Sequence of chain 1.A:
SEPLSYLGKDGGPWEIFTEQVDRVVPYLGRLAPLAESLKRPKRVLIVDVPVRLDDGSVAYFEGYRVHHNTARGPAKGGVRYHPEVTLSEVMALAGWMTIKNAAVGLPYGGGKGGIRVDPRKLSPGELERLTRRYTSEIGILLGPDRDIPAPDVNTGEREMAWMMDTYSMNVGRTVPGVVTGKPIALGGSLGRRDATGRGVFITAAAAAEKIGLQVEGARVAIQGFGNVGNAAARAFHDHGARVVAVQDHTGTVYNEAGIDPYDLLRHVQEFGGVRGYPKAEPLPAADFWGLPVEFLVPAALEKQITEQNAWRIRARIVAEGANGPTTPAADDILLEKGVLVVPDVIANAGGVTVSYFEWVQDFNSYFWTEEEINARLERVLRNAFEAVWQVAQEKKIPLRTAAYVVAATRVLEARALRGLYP

Binding-site contacts:
Ligand atom C contacts residue GLY416 of chain 1.C at 4.0 Å.
Ligand atom CD2 contacts residue TYR38 of chain 1.C at 3.9 Å (hydrophobic).
Ligand atom O contacts residue TYR418 of chain 1.C at 3.8 Å.
Ligand atom CB contacts residue TYR38 of chain 1.C at 4.4 Å (hydrophobic).
Ligand atom CD1 contacts residue ARG415 of chain 1.C at 3.9 Å.
Ligand atom CB contacts residue ASP167 of chain 1.A at 3.6 Å.
Ligand atom O contacts residue ARG134 of chain 1.D at 2.7 Å (salt-bridge).
Ligand atom CG contacts residue ALA72 of chain 1.C at 4.4 Å (hydrophobic).
Ligand atom N contacts residue ASP167 of chain 1.A at 2.6 Å (salt-bridge).
Ligand atom CA contacts residue ASP167 of chain 1.A at 3.3 Å.
Ligand atom CA contacts residue GLY416 of chain 1.C at 3.6 Å.
Ligand atom O contacts residue TYR38 of chain 1.C at 3.4 Å.
Ligand atom O contacts residue MET171 of chain 1.A at 3.8 Å.
Ligand atom CB contacts residue GLY416 of chain 1.C at 3.1 Å.
Ligand atom CD2 contacts residue THR412 of chain 1.C at 4.2 Å.
Ligand atom OXT contacts residue VAL417 of chain 1.C at 3.6 Å.
Ligand atom OXT contacts residue TYR418 of chain 1.C at 2.8 Å (h-bond).
Ligand atom OXT contacts residue GLY416 of chain 1.C at 3.7 Å.
Ligand atom CA contacts residue TYR418 of chain 1.C at 3.4 Å (hydrophobic).
Ligand atom N contacts residue TYR418 of chain 1.C at 2.8 Å (h-bond).
Ligand atom C contacts residue TYR418 of chain 1.C at 3.1 Å (hydrophobic).
Ligand atom C contacts residue MET171 of chain 1.A at 4.0 Å (hydrophobic).
Ligand atom CD1 contacts residue MET171 of chain 1.A at 4.3 Å (hydrophobic).
Ligand atom N contacts residue VAL417 of chain 1.C at 4.2 Å.
Ligand atom C contacts residue TYR38 of chain 1.C at 3.3 Å (hydrophobic).
Ligand atom N contacts residue MET171 of chain 1.A at 3.8 Å.
Ligand atom CD2 contacts residue ALA72 of chain 1.C at 3.8 Å (hydrophobic).
Ligand atom CB contacts residue ARG415 of chain 1.C at 4.2 Å.
Ligand atom CG contacts residue ARG415 of chain 1.C at 3.9 Å.
Ligand atom CA contacts residue MET171 of chain 1.A at 3.9 Å (hydrophobic).
Ligand atom CD1 contacts residue ILE71 of chain 1.C at 3.6 Å (hydrophobic).
Ligand atom N contacts residue GLY416 of chain 1.C at 3.1 Å (h-bond).
Ligand atom OXT contacts residue ARG134 of chain 1.D at 3.1 Å (salt-bridge).
Ligand atom CA contacts residue TYR38 of chain 1.C at 4.5 Å (hydrophobic).
Ligand atom C contacts residue ARG134 of chain 1.D at 3.3 Å.
Ligand atom OXT contacts residue TYR38 of chain 1.C at 2.7 Å (h-bond).
Ligand atom CG contacts residue ASP167 of chain 1.A at 4.2 Å.
Ligand atom CD1 contacts residue ALA72 of chain 1.C at 4.4 Å (hydrophobic).

Sequence of chain 1.D:
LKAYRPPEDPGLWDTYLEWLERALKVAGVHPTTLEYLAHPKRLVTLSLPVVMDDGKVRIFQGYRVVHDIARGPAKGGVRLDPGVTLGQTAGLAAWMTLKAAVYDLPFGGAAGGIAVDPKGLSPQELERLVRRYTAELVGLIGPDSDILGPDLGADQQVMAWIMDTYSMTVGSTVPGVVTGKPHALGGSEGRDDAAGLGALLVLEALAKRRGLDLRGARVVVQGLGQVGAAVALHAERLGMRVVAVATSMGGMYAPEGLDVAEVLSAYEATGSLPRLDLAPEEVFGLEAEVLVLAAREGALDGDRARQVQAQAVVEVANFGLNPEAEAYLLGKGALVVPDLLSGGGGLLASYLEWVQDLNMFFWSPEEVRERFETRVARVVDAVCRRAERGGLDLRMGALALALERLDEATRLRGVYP

Sequence of chain 1.C:
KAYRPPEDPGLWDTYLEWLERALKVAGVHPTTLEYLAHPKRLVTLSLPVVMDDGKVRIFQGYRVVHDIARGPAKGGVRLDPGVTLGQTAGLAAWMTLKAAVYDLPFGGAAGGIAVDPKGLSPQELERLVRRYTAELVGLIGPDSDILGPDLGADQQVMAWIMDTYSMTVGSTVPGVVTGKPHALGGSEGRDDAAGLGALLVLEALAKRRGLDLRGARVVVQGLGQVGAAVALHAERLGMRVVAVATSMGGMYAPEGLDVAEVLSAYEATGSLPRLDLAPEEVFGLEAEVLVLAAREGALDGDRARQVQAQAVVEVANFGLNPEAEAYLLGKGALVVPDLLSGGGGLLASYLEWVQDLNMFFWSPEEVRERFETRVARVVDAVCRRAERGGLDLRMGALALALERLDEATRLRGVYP

A protein and the small-molecule ligand that binds it are described below.
Small molecule (SMILES): CC(C)C[C@H](N)C(=O)O